This small molecule binds to this protein.
Small molecule (SMILES): NCC(=O)O

Sequence of chain 1.A:
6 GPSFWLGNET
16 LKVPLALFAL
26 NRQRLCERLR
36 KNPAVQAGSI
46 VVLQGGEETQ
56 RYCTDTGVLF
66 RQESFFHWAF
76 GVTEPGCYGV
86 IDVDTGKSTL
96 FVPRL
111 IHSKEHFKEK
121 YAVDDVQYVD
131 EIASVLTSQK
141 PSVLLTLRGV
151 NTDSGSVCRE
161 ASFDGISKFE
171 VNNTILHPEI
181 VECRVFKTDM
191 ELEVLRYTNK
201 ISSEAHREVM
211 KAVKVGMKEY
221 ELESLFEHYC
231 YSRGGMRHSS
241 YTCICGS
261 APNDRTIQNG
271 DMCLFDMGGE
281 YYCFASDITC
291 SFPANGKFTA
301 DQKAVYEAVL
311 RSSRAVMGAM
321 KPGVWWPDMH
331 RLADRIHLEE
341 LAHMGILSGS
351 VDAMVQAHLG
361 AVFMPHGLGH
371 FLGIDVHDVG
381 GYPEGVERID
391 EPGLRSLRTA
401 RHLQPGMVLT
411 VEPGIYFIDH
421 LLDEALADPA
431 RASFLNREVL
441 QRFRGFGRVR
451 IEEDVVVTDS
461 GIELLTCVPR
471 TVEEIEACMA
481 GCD

Binding-site contacts:
Ligand atom CA contacts residue TYR241 of chain 1.A at 4.5 Å (hydrophobic).
Ligand atom CA contacts residue MN1 of chain 1.C at 4.1 Å.
Ligand atom O contacts residue ASP287 of chain 1.A at 3.5 Å (salt-bridge).
Ligand atom N contacts residue ILE244 of chain 1.A at 4.1 Å.
Ligand atom N contacts residue TYR241 of chain 1.A at 3.3 Å.
Ligand atom O contacts residue HIS377 of chain 1.A at 2.7 Å (h-bond).
Ligand atom C contacts residue MN1 of chain 1.C at 3.3 Å.
Ligand atom O contacts residue GLU412 of chain 1.A at 3.8 Å.
Ligand atom N contacts residue OH1 of chain 1.E at 3.2 Å (h-bond).
Ligand atom N contacts residue ASP287 of chain 1.A at 3.4 Å (salt-bridge).
Ligand atom CA contacts residue HIS377 of chain 1.A at 4.4 Å.
Ligand atom C contacts residue ASP276 of chain 1.A at 4.4 Å.
Ligand atom N contacts residue MN1 of chain 1.D at 2.7 Å.
Ligand atom C contacts residue GLU412 of chain 1.A at 4.2 Å.
Ligand atom O contacts residue HIS370 of chain 1.A at 3.3 Å (h-bond).
Ligand atom CA contacts residue ASP276 of chain 1.A at 3.6 Å.
Ligand atom CA contacts residue OH1 of chain 1.E at 3.1 Å.
Ligand atom N contacts residue ASP276 of chain 1.A at 3.7 Å.
Ligand atom O contacts residue MN1 of chain 1.C at 2.5 Å.
Ligand atom C contacts residue MN1 of chain 1.D at 3.6 Å.
Ligand atom C contacts residue HIS377 of chain 1.A at 3.6 Å.
Ligand atom CA contacts residue MN1 of chain 1.D at 3.2 Å.
Ligand atom O contacts residue MN1 of chain 1.D at 3.9 Å.
Ligand atom C contacts residue ASP287 of chain 1.A at 4.2 Å.
Ligand atom O contacts residue PRO1 of chain 1.G at 2.3 Å (h-bond).
Ligand atom C contacts residue PRO1 of chain 1.G at 1.3 Å (hydrophobic).
Ligand atom O contacts residue OH1 of chain 1.E at 3.0 Å (h-bond).
Ligand atom N contacts residue PRO1 of chain 1.G at 3.7 Å.
Ligand atom CA contacts residue ASP287 of chain 1.A at 4.4 Å.
Ligand atom CA contacts residue PRO1 of chain 1.G at 2.4 Å (hydrophobic).
Ligand atom CA contacts residue ILE244 of chain 1.A at 3.8 Å (hydrophobic).
Ligand atom N contacts residue MN1 of chain 1.C at 3.8 Å.
Ligand atom C contacts residue OH1 of chain 1.E at 2.8 Å.
Ligand atom C contacts residue HIS370 of chain 1.A at 4.4 Å.